Sequence of chain 1.MA:
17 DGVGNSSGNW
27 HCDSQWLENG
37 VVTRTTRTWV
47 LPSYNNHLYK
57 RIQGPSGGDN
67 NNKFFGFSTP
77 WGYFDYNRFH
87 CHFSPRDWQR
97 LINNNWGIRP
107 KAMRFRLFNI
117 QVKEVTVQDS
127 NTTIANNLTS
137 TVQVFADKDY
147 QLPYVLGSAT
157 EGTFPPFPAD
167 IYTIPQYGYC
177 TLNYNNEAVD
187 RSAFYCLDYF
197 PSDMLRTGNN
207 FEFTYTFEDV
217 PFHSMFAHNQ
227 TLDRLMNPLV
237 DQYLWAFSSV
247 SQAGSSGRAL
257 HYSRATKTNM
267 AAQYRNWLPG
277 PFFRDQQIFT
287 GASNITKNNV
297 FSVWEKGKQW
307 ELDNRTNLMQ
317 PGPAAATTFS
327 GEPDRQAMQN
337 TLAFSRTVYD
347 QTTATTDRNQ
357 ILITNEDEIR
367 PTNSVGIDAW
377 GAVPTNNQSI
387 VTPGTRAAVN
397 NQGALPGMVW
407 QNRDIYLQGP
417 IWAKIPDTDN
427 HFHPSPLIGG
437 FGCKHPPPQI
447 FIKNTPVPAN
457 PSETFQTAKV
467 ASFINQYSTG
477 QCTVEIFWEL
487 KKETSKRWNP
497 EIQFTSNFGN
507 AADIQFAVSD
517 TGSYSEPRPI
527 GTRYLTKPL

Binding-site contacts:
Ligand atom C8 contacts residue ASP425 of chain 1.NA at 4.1 Å.
Ligand atom P contacts residue ASP425 of chain 1.NA at 3.7 Å.
Ligand atom C5' contacts residue HIS429 of chain 1.MA at 3.1 Å.
Ligand atom C4 contacts residue PRO217 of chain 1.MA at 3.8 Å (hydrophobic).
Ligand atom N7 contacts residue ASN426 of chain 1.NA at 3.5 Å (h-bond).
Ligand atom C6 contacts residue PRO430 of chain 1.MA at 3.7 Å (hydrophobic).
Ligand atom C8 contacts residue ASN426 of chain 1.NA at 3.0 Å.
Ligand atom C5' contacts residue HIS427 of chain 1.NA at 4.0 Å.
Ligand atom C6 contacts residue SER431 of chain 1.MA at 3.8 Å.
Ligand atom N9 contacts residue ASN426 of chain 1.NA at 4.1 Å.
Ligand atom O4' contacts residue ASN426 of chain 1.NA at 4.0 Å.
Ligand atom N7 contacts residue SER431 of chain 1.MA at 3.8 Å.
Ligand atom N3 contacts residue PRO430 of chain 1.MA at 4.1 Å.
Ligand atom O2P contacts residue HIS427 of chain 1.NA at 3.1 Å.
Ligand atom C5 contacts residue SER431 of chain 1.MA at 4.0 Å.
Ligand atom C2 contacts residue PRO217 of chain 1.MA at 3.8 Å (hydrophobic).
Ligand atom C4' contacts residue HIS429 of chain 1.MA at 3.9 Å.
Ligand atom C3' contacts residue HIS429 of chain 1.MA at 3.7 Å.
Ligand atom N6 contacts residue GLY438 of chain 1.MA at 4.2 Å.
Ligand atom N1 contacts residue GLY438 of chain 1.MA at 3.7 Å.
Ligand atom N1 contacts residue PRO430 of chain 1.MA at 3.5 Å (h-bond).
Ligand atom N3 contacts residue PRO217 of chain 1.MA at 3.9 Å.
Ligand atom N6 contacts residue GLY436 of chain 1.MA at 3.8 Å.
Ligand atom C2 contacts residue PRO430 of chain 1.MA at 3.8 Å (hydrophobic).
Ligand atom C2 contacts residue GLY438 of chain 1.MA at 3.9 Å.
Ligand atom N6 contacts residue PRO432 of chain 1.MA at 4.0 Å.
Ligand atom O2P contacts residue ASP425 of chain 1.NA at 3.2 Å (salt-bridge).
Ligand atom C2' contacts residue PRO430 of chain 1.MA at 3.5 Å (hydrophobic).
Ligand atom O2P contacts residue ASN426 of chain 1.NA at 3.3 Å.
Ligand atom N6 contacts residue SER431 of chain 1.MA at 3.3 Å.
Ligand atom N7 contacts residue ASN408 of chain 1.MA at 3.5 Å (h-bond).
Ligand atom N6 contacts residue ASN408 of chain 1.MA at 3.9 Å.
Ligand atom N9 contacts residue PRO217 of chain 1.MA at 4.2 Å.
Ligand atom N6 contacts residue PRO430 of chain 1.MA at 4.1 Å.
Ligand atom C5 contacts residue PRO217 of chain 1.MA at 3.8 Å (hydrophobic).
Ligand atom O4' contacts residue HIS429 of chain 1.MA at 4.0 Å.
Ligand atom C6 contacts residue PRO217 of chain 1.MA at 4.0 Å (hydrophobic).
Ligand atom C2' contacts residue HIS429 of chain 1.MA at 3.7 Å.
Ligand atom O5' contacts residue HIS429 of chain 1.MA at 4.2 Å.
Ligand atom N1 contacts residue PRO217 of chain 1.MA at 4.1 Å.

Sequence of chain 1.NA:
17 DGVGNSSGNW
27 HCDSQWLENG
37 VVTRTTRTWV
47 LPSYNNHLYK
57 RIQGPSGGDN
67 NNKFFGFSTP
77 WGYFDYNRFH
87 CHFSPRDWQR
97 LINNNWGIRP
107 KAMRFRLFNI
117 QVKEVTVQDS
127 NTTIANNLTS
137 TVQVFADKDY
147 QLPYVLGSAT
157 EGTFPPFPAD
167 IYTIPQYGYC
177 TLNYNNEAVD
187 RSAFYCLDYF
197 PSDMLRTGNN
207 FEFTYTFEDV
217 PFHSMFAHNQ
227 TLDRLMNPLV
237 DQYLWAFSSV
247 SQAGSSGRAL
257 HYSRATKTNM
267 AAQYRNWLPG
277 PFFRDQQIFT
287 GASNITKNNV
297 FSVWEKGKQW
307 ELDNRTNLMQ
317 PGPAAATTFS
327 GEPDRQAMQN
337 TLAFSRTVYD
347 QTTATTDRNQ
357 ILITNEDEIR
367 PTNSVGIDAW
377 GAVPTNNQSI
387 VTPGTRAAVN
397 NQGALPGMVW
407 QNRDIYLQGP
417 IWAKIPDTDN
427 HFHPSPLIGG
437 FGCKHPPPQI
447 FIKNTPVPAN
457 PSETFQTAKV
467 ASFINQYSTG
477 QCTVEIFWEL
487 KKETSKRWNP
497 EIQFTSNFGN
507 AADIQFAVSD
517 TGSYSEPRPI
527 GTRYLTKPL

A small-molecule ligand and the protein it binds are described below.
Small molecule (SMILES): Nc1ncnc2c1ncn2[C@H]1C[C@H](O)[C@@H](COP(=O)(O)O)O1